Sequence of chain 58.B:
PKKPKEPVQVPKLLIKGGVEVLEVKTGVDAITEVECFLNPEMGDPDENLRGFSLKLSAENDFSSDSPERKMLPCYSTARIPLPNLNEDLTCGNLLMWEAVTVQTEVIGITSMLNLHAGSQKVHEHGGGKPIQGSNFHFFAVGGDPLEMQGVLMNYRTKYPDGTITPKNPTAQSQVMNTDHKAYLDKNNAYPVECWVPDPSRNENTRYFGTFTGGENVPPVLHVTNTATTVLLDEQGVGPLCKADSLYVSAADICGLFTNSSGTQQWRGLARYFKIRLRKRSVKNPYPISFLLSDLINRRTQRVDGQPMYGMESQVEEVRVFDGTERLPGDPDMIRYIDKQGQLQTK

Binding-site contacts:
Ligand atom C10 contacts residue GLN278 of chain 58.B at 4.0 Å.
Ligand atom C1 contacts residue LYS68 of chain 58.B at 3.6 Å.
Ligand atom C11 contacts residue ASN272 of chain 58.B at 3.6 Å.
Ligand atom N5 contacts residue GLN278 of chain 58.B at 3.9 Å.
Ligand atom C5 contacts residue ASN272 of chain 58.B at 4.1 Å.
Ligand atom O1B contacts residue LYS68 of chain 58.B at 3.9 Å.
Ligand atom O9 contacts residue LEU67 of chain 58.B at 3.3 Å.
Ligand atom C11 contacts residue HIS138 of chain 58.A at 3.5 Å.
Ligand atom C9 contacts residue LYS68 of chain 58.B at 3.8 Å.
Ligand atom O10 contacts residue LEU62 of chain 58.B at 4.0 Å.
Ligand atom C6 contacts residue ASN272 of chain 58.B at 3.6 Å.
Ligand atom O9 contacts residue GLN278 of chain 58.B at 4.0 Å.
Ligand atom C4 contacts residue ASN272 of chain 58.B at 4.1 Å.
Ligand atom C8 contacts residue GLN278 of chain 58.B at 3.6 Å.
Ligand atom O7 contacts residue LEU62 of chain 58.B at 3.8 Å.
Ligand atom O8 contacts residue LYS68 of chain 58.B at 3.4 Å.
Ligand atom N5 contacts residue ASN272 of chain 58.B at 3.2 Å (h-bond).
Ligand atom O1B contacts residue THR276 of chain 58.B at 3.7 Å.
Ligand atom C11 contacts residue SER274 of chain 58.B at 4.0 Å.
Ligand atom C7 contacts residue GLN278 of chain 58.B at 3.8 Å.
Ligand atom O1B contacts residue ASN272 of chain 58.B at 3.4 Å (h-bond).
Ligand atom C11 contacts residue PHE270 of chain 58.B at 3.8 Å (hydrophobic).
Ligand atom C11 contacts residue PHE65 of chain 58.B at 3.8 Å (hydrophobic).
Ligand atom O9 contacts residue LYS68 of chain 58.B at 2.9 Å (salt-bridge).
Ligand atom O8 contacts residue GLN278 of chain 58.B at 3.5 Å (h-bond).
Ligand atom O10 contacts residue PHE75 of chain 58.C at 3.0 Å.
Ligand atom O8 contacts residue ASN272 of chain 58.B at 3.5 Å (h-bond).
Ligand atom C1 contacts residue ASN272 of chain 58.B at 3.8 Å.
Ligand atom C11 contacts residue THR276 of chain 58.B at 3.3 Å.
Ligand atom C11 contacts residue GLN278 of chain 58.B at 3.5 Å.
Ligand atom C10 contacts residue PHE75 of chain 58.C at 3.1 Å (hydrophobic).
Ligand atom C10 contacts residue ASN272 of chain 58.B at 4.0 Å.
Ligand atom O1A contacts residue LYS68 of chain 58.B at 2.9 Å.
Ligand atom C11 contacts residue LEU62 of chain 58.B at 4.1 Å (hydrophobic).
Ligand atom C9 contacts residue LEU67 of chain 58.B at 4.1 Å (hydrophobic).
Ligand atom O1B contacts residue SER274 of chain 58.B at 4.1 Å.
Ligand atom O1A contacts residue SER274 of chain 58.B at 2.6 Å (h-bond).
Ligand atom C11 contacts residue PHE75 of chain 58.C at 2.3 Å (hydrophobic).
Ligand atom C9 contacts residue GLN278 of chain 58.B at 3.2 Å.
Ligand atom C1 contacts residue SER274 of chain 58.B at 3.7 Å.

Sequence of chain 58.C:
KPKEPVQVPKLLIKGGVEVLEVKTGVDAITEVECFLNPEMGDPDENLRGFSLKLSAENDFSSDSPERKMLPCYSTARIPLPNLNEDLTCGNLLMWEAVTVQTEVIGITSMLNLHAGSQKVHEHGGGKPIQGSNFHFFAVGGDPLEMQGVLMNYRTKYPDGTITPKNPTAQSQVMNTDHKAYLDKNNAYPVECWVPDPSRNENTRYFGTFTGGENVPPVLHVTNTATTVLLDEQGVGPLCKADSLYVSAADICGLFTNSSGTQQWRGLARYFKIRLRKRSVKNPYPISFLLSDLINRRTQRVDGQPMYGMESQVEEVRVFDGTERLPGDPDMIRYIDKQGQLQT

This small molecule binds to this protein.
Small molecule (SMILES): CC(=O)N[C@H]1[C@H]([C@H](O)[C@H](O)CO)O[C@@](O[C@H](CO)[C@@H](O)[C@@H]2O[C@@H](C(=O)O)C[C@H](O)[C@H]2NC(C)=O)(C(=O)O)C[C@@H]1O

Sequence of chain 58.A:
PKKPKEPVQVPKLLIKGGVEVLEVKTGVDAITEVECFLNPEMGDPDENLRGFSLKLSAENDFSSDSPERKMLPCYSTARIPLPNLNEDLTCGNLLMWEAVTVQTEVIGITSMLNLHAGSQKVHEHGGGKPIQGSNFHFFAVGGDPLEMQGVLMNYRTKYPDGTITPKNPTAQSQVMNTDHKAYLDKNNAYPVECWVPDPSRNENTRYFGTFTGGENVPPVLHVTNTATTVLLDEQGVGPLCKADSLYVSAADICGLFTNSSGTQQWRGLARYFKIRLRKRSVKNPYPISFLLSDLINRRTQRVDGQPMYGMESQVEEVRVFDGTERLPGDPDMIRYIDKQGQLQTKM